Binding-site contacts:
Ligand atom C1 contacts residue ASN107 of chain 1.B at 1.4 Å.
Ligand atom O7 contacts residue ASN107 of chain 1.B at 3.4 Å (h-bond).
Ligand atom C7 contacts residue ASN107 of chain 1.B at 3.3 Å.
Ligand atom O5 contacts residue ASN107 of chain 1.B at 2.4 Å (h-bond).
Ligand atom N2 contacts residue ASN107 of chain 1.B at 2.8 Å (h-bond).
Ligand atom C8 contacts residue ASN107 of chain 1.B at 4.4 Å.
Ligand atom C5 contacts residue ASN107 of chain 1.B at 3.7 Å.
Ligand atom O7 contacts residue GLU110 of chain 1.B at 4.4 Å.
Ligand atom C4 contacts residue ASN107 of chain 1.B at 4.2 Å.
Ligand atom C3 contacts residue ASN107 of chain 1.B at 3.8 Å.
Ligand atom C2 contacts residue ASN107 of chain 1.B at 2.4 Å.

Sequence of chain 1.B:
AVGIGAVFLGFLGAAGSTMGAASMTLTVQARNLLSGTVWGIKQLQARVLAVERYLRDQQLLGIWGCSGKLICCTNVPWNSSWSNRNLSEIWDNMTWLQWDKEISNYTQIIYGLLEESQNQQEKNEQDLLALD

A protein and the small-molecule ligand that binds it are described below.
Small molecule (SMILES): CC(=O)N[C@@H]1[C@@H](O)[C@H](O)[C@@H](CO)O[C@H]1O